Binding-site contacts:
Ligand atom C08 contacts residue PHE150 of chain 4.A at 3.8 Å (hydrophobic).
Ligand atom C07 contacts residue PHE150 of chain 4.A at 3.7 Å (hydrophobic).
Ligand atom C04 contacts residue MET200 of chain 4.A at 4.3 Å (hydrophobic).
Ligand atom C07 contacts residue NAD1 of chain 4.B at 3.4 Å.
Ligand atom C09 contacts residue MET200 of chain 4.A at 4.2 Å (hydrophobic).
Ligand atom C08 contacts residue NAD1 of chain 4.B at 4.5 Å.
Ligand atom O01 contacts residue PHE150 of chain 4.A at 4.5 Å.
Ligand atom CL contacts residue MET156 of chain 4.A at 4.2 Å.
Ligand atom CL contacts residue PRO157 of chain 4.A at 4.1 Å.
Ligand atom C09 contacts residue PHE150 of chain 4.A at 4.0 Å (hydrophobic).
Ligand atom C04 contacts residue NAD1 of chain 4.B at 3.7 Å.
Ligand atom CL contacts residue LEU219 of chain 4.A at 4.4 Å.
Ligand atom C05 contacts residue NAD1 of chain 4.B at 3.6 Å.
Ligand atom C06 contacts residue PHE150 of chain 4.A at 3.7 Å (hydrophobic).
Ligand atom C05 contacts residue PHE150 of chain 4.A at 3.8 Å (hydrophobic).
Ligand atom C09 contacts residue ILE216 of chain 4.A at 4.0 Å (hydrophobic).
Ligand atom C09 contacts residue LEU219 of chain 4.A at 3.5 Å (hydrophobic).
Ligand atom C07 contacts residue MET200 of chain 4.A at 3.8 Å (hydrophobic).
Ligand atom C05 contacts residue TYR159 of chain 4.A at 3.7 Å (hydrophobic).
Ligand atom O01 contacts residue NAD1 of chain 4.B at 2.7 Å (h-bond).
Ligand atom C07 contacts residue PRO194 of chain 4.A at 3.7 Å (hydrophobic).
Ligand atom C10 contacts residue TYR159 of chain 4.A at 4.2 Å (hydrophobic).
Ligand atom C04 contacts residue TYR159 of chain 4.A at 3.7 Å (hydrophobic).
Ligand atom C06 contacts residue NAD1 of chain 4.B at 4.0 Å.
Ligand atom C08 contacts residue LEU219 of chain 4.A at 3.8 Å (hydrophobic).
Ligand atom C02 contacts residue NAD1 of chain 4.B at 3.4 Å.
Ligand atom C08 contacts residue MET200 of chain 4.A at 3.8 Å (hydrophobic).
Ligand atom O01 contacts residue LYS166 of chain 4.A at 4.3 Å.
Ligand atom C06 contacts residue TYR159 of chain 4.A at 4.1 Å (hydrophobic).
Ligand atom C11 contacts residue TYR159 of chain 4.A at 3.4 Å (hydrophobic).
Ligand atom C02 contacts residue TYR159 of chain 4.A at 3.7 Å (hydrophobic).
Ligand atom C06 contacts residue MET200 of chain 4.A at 4.2 Å (hydrophobic).
Ligand atom C10 contacts residue ILE216 of chain 4.A at 4.5 Å (hydrophobic).
Ligand atom CL contacts residue TYR159 of chain 4.A at 3.7 Å.
Ligand atom C11 contacts residue PHE150 of chain 4.A at 3.7 Å (hydrophobic).
Ligand atom O03 contacts residue NAD1 of chain 4.B at 3.4 Å (h-bond).
Ligand atom C08 contacts residue PRO194 of chain 4.A at 3.4 Å (hydrophobic).
Ligand atom C10 contacts residue PHE150 of chain 4.A at 4.0 Å (hydrophobic).
Ligand atom CL contacts residue ILE216 of chain 4.A at 3.8 Å.
Ligand atom O01 contacts residue TYR159 of chain 4.A at 2.7 Å (h-bond).

A protein and the small-molecule ligand that binds it are described below.
Small molecule (SMILES): O=C(O)CCc1cccc(Cl)c1

Sequence of chain 4.A:
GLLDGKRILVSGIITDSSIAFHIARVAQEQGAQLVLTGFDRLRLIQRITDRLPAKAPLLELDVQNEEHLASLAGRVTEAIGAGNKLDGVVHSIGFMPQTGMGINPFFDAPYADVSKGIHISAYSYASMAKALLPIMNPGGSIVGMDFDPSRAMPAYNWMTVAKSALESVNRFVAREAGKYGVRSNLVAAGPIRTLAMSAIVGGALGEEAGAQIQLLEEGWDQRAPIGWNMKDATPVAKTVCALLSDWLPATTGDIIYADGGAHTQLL